Sequence of chain 1.B:
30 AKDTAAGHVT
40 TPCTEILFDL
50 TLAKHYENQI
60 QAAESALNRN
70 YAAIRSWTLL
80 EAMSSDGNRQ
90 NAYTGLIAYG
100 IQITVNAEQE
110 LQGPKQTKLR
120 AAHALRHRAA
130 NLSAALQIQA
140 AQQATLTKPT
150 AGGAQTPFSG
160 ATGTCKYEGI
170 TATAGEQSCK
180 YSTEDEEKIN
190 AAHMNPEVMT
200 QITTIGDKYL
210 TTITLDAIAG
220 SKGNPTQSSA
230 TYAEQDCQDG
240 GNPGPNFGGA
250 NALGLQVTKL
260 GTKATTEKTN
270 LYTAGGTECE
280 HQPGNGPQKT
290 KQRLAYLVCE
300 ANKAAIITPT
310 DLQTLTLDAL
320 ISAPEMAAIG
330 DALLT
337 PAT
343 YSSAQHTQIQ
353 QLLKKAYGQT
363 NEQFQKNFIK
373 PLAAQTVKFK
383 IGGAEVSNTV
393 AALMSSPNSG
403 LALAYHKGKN

Binding-site contacts:
Ligand atom C6 contacts residue LYS179 of chain 1.A at 3.7 Å.
Ligand atom C3 contacts residue ASN130 of chain 1.B at 3.8 Å.
Ligand atom O7 contacts residue SER132 of chain 1.A at 3.9 Å.
Ligand atom O4 contacts residue GLU175 of chain 1.A at 3.8 Å.
Ligand atom O3 contacts residue GLY285 of chain 1.B at 3.5 Å.
Ligand atom C6 contacts residue SER132 of chain 1.A at 3.3 Å.
Ligand atom O2 contacts residue PRO286 of chain 1.B at 4.0 Å.
Ligand atom N2 contacts residue HIS126 of chain 1.B at 3.7 Å.
Ligand atom O6 contacts residue GLU175 of chain 1.A at 2.7 Å (salt-bridge).
Ligand atom C7 contacts residue ASN130 of chain 1.B at 3.5 Å.
Ligand atom O3 contacts residue SER177 of chain 1.A at 3.5 Å.
Ligand atom C5 contacts residue GLU175 of chain 1.A at 3.9 Å.
Ligand atom N2 contacts residue GLN176 of chain 1.A at 2.9 Å (h-bond).
Ligand atom C5 contacts residue ASN130 of chain 1.B at 3.5 Å.
Ligand atom C6 contacts residue GLU175 of chain 1.A at 3.4 Å.
Ligand atom C1 contacts residue ASN130 of chain 1.B at 1.4 Å.
Ligand atom O3 contacts residue ARG292 of chain 1.B at 3.1 Å (salt-bridge).
Ligand atom O7 contacts residue ARG127 of chain 1.B at 3.8 Å.
Ligand atom O4 contacts residue GLY285 of chain 1.B at 3.7 Å.
Ligand atom C8 contacts residue ARG127 of chain 1.B at 3.6 Å.
Ligand atom C2 contacts residue GLU175 of chain 1.A at 3.9 Å.
Ligand atom C7 contacts residue GLN176 of chain 1.A at 3.8 Å.
Ligand atom C2 contacts residue GLN176 of chain 1.A at 3.8 Å.
Ligand atom C1 contacts residue HIS126 of chain 1.B at 3.7 Å.
Ligand atom O3 contacts residue PRO286 of chain 1.B at 3.5 Å.
Ligand atom N2 contacts residue ASN130 of chain 1.B at 3.1 Å (h-bond).
Ligand atom O3 contacts residue GLN176 of chain 1.A at 4.0 Å.
Ligand atom C5 contacts residue SER132 of chain 1.A at 3.3 Å.
Ligand atom C2 contacts residue ASN130 of chain 1.B at 2.5 Å.
Ligand atom C8 contacts residue GLN176 of chain 1.A at 3.6 Å.
Ligand atom C6 contacts residue GLU175 of chain 1.A at 3.7 Å.
Ligand atom C3 contacts residue GLN176 of chain 1.A at 3.5 Å.
Ligand atom O7 contacts residue THR289 of chain 1.B at 3.3 Å.
Ligand atom C3 contacts residue PRO286 of chain 1.B at 3.6 Å (hydrophobic).
Ligand atom O5 contacts residue ASN130 of chain 1.B at 2.2 Å (h-bond).
Ligand atom C5 contacts residue GLU175 of chain 1.A at 3.6 Å.
Ligand atom C8 contacts residue ALA123 of chain 1.B at 3.4 Å (hydrophobic).
Ligand atom O4 contacts residue PRO286 of chain 1.B at 3.9 Å.
Ligand atom O7 contacts residue ASN130 of chain 1.B at 3.4 Å (h-bond).
Ligand atom O5 contacts residue SER132 of chain 1.A at 3.7 Å.

A protein and the small-molecule ligand that binds it are described below.
Small molecule (SMILES): CC(=O)N[C@H]1[C@H](O[C@H]2[C@H](O)[C@@H](NC(C)=O)CO[C@@H]2CO)O[C@H](CO)[C@@H](O[C@@H]2O[C@H](CO[C@H]3O[C@H](CO)[C@@H](O)[C@H](O[C@H]4O[C@H](CO)[C@@H](O)[C@H](O)[C@@H]4O[C@H]4O[C@H](CO)[C@@H](O)[C@H](O)[C@@H]4O)[C@@H]3O)[C@@H](O)[C@H](O[C@H]3O[C@H](CO)[C@@H](O)[C@H](O)[C@@H]3O[C@H]3O[C@H](CO)[C@@H](O)[C@H](O)[C@@H]3O[C@H]3O[C@H](CO)[C@@H](O)[C@H](O)[C@@H]3O)[C@@H]2O)[C@@H]1O

Sequence of chain 1.A:
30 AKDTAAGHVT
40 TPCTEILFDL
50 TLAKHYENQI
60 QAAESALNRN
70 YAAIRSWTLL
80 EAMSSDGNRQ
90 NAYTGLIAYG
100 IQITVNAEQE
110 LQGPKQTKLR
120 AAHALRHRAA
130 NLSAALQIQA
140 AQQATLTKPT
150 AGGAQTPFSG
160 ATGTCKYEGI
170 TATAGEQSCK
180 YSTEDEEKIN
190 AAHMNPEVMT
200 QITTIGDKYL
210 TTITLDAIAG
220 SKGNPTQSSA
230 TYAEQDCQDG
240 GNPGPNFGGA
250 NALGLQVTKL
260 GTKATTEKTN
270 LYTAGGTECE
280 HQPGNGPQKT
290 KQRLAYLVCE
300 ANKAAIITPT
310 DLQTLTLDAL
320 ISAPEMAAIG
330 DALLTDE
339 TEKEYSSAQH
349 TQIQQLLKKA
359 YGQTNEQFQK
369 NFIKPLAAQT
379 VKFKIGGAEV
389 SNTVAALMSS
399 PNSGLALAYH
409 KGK